Sequence of chain 3.HA:
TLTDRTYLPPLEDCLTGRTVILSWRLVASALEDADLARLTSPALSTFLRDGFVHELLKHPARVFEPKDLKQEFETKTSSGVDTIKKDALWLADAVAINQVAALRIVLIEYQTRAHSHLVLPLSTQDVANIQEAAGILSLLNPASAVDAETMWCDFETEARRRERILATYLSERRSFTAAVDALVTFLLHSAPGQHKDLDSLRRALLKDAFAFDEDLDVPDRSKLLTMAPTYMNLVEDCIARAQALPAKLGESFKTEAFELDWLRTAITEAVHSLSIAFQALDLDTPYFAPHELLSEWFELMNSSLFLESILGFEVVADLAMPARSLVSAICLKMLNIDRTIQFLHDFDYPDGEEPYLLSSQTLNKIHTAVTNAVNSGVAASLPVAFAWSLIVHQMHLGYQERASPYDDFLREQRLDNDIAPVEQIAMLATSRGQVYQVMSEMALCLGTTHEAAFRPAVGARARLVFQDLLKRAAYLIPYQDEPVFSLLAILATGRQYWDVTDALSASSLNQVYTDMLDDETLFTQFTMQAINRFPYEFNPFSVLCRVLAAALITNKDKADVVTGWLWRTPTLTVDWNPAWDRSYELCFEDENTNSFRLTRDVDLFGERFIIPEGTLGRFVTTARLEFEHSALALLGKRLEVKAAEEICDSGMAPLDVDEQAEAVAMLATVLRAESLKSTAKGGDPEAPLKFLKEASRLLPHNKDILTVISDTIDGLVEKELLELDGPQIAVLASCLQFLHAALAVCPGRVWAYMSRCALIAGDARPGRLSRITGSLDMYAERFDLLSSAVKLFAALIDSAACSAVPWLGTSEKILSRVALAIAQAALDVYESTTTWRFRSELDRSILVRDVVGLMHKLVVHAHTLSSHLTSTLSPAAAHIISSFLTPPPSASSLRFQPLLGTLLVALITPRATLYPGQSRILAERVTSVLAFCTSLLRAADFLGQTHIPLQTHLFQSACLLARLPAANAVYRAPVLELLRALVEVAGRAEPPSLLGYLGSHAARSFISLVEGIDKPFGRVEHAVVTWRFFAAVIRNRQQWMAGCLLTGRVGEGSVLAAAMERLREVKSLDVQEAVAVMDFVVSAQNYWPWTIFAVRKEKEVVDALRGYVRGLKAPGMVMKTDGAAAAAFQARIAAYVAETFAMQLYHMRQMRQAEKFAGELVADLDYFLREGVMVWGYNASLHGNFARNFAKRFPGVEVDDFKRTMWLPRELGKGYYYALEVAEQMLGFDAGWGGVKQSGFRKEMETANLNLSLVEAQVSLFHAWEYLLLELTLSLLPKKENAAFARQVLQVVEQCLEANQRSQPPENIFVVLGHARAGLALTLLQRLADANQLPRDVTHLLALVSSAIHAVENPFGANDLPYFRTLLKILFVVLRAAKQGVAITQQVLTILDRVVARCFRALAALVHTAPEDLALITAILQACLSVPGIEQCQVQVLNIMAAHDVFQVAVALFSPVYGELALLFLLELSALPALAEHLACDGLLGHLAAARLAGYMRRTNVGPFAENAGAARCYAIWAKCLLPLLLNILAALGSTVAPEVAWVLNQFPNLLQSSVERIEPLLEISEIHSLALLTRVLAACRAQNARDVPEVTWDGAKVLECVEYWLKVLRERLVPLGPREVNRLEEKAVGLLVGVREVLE

The small molecule below binds the protein below.
Small molecule (SMILES): CC[C@H](C)[C@H](NC(=O)[C@H](CO)NC(=O)[C@H](CC(=O)O)NC(=O)[C@@H](N)CCC(=O)O)C(=O)N[C@@H](CC(C)C)C(=O)N[C@@H](CCC(N)=O)C(=O)N1CCC[C@H]1C(=O)NCC(=O)N[C@@H](C)C(=O)N[C@@H](Cc1ccccc1)C(=O)N[C@@H](CO)C(=O)N[C@@H](C)C(=O)N[C@H](C=O)CC(N)=O

Binding-site contacts:
Ligand atom CD1 contacts residue ILE535 of chain 3.HA at 4.0 Å (hydrophobic).
Ligand atom NE2 contacts residue PRO536 of chain 3.HA at 4.2 Å.
Ligand atom O contacts residue HIS409 of chain 3.HA at 3.6 Å.
Ligand atom CD2 contacts residue MET485 of chain 3.HA at 4.0 Å (hydrophobic).
Ligand atom CD1 contacts residue ILE535 of chain 3.HA at 4.0 Å (hydrophobic).
Ligand atom N contacts residue ILE535 of chain 3.HA at 3.7 Å.
Ligand atom OD1 contacts residue TYR533 of chain 3.HA at 3.4 Å.
Ligand atom CG contacts residue TYR533 of chain 3.HA at 3.3 Å (hydrophobic).
Ligand atom CB contacts residue TYR537 of chain 3.HA at 3.0 Å (hydrophobic).
Ligand atom C contacts residue HIS409 of chain 3.HA at 4.4 Å.
Ligand atom CB contacts residue ILE535 of chain 3.HA at 4.2 Å (hydrophobic).
Ligand atom CD1 contacts residue LEU413 of chain 3.HA at 4.1 Å (hydrophobic).
Ligand atom CG contacts residue TYR537 of chain 3.HA at 3.2 Å (hydrophobic).
Ligand atom O contacts residue PRO536 of chain 3.HA at 3.8 Å.
Ligand atom N contacts residue PRO536 of chain 3.HA at 4.2 Å.
Ligand atom CG contacts residue PRO536 of chain 3.HA at 4.5 Å (hydrophobic).
Ligand atom CD2 contacts residue ALA484 of chain 3.HA at 3.6 Å (hydrophobic).
Ligand atom CD1 contacts residue GLN538 of chain 3.HA at 3.1 Å.
Ligand atom CB contacts residue GLU481 of chain 3.HA at 3.6 Å.
Ligand atom ND2 contacts residue TYR533 of chain 3.HA at 3.7 Å.
Ligand atom CA contacts residue ILE535 of chain 3.HA at 3.8 Å (hydrophobic).
Ligand atom CD1 contacts residue PHE402 of chain 3.HA at 4.0 Å (hydrophobic).
Ligand atom CD1 contacts residue THR488 of chain 3.HA at 4.2 Å.
Ligand atom CG1 contacts residue THR488 of chain 3.HA at 4.2 Å.
Ligand atom CA contacts residue TYR537 of chain 3.HA at 4.5 Å (hydrophobic).
Ligand atom CD2 contacts residue THR488 of chain 3.HA at 4.2 Å.
Ligand atom CB contacts residue THR488 of chain 3.HA at 4.4 Å.
Ligand atom O contacts residue LEU534 of chain 3.HA at 4.3 Å.
Ligand atom CB contacts residue LEU534 of chain 3.HA at 4.3 Å (hydrophobic).
Ligand atom CD contacts residue TYR537 of chain 3.HA at 4.5 Å (hydrophobic).
Ligand atom CE1 contacts residue LEU413 of chain 3.HA at 4.2 Å (hydrophobic).
Ligand atom CB contacts residue TYR533 of chain 3.HA at 3.6 Å (hydrophobic).